Binding-site contacts:
Ligand atom C53 contacts residue VAL797 of chain 1.A at 4.3 Å (hydrophobic).
Ligand atom C10 contacts residue PHE798 of chain 1.A at 3.8 Å (hydrophobic).
Ligand atom C24 contacts residue PHE798 of chain 1.A at 4.1 Å (hydrophobic).
Ligand atom O15 contacts residue SER523 of chain 1.A at 4.1 Å.
Ligand atom C54 contacts residue MET796 of chain 1.A at 4.0 Å (hydrophobic).
Ligand atom O57 contacts residue VAL797 of chain 1.A at 3.6 Å.
Ligand atom C61 contacts residue LEU519 of chain 1.A at 4.4 Å (hydrophobic).
Ligand atom C24 contacts residue TRP801 of chain 1.A at 4.1 Å (hydrophobic).
Ligand atom C13 contacts residue VAL560 of chain 1.A at 4.4 Å (hydrophobic).
Ligand atom C16 contacts residue PHE798 of chain 1.A at 3.8 Å (hydrophobic).
Ligand atom C53 contacts residue PHE798 of chain 1.A at 4.2 Å (hydrophobic).
Ligand atom C21 contacts residue PRO559 of chain 1.A at 4.0 Å (hydrophobic).
Ligand atom C8 contacts residue TYR521 of chain 1.A at 3.9 Å (hydrophobic).
Ligand atom C61 contacts residue TYR521 of chain 1.A at 4.1 Å (hydrophobic).
Ligand atom C18 contacts residue PHE798 of chain 1.A at 4.2 Å (hydrophobic).
Ligand atom C53 contacts residue MET796 of chain 1.A at 4.3 Å (hydrophobic).
Ligand atom C56 contacts residue TYR521 of chain 1.A at 4.3 Å (hydrophobic).
Ligand atom C21 contacts residue TYR521 of chain 1.A at 3.4 Å (hydrophobic).
Ligand atom C12 contacts residue VAL774 of chain 1.A at 4.3 Å (hydrophobic).
Ligand atom C21 contacts residue GLN490 of chain 1.A at 3.9 Å.
Ligand atom O14 contacts residue GLU524 of chain 1.A at 4.2 Å.
Ligand atom O15 contacts residue GLU524 of chain 1.A at 3.8 Å.
Ligand atom O60 contacts residue GLN490 of chain 1.A at 3.4 Å (h-bond).
Ligand atom C7 contacts residue PHE798 of chain 1.A at 4.1 Å (hydrophobic).
Ligand atom C52 contacts residue TYR521 of chain 1.A at 4.3 Å (hydrophobic).
Ligand atom C18 contacts residue TRP801 of chain 1.A at 3.9 Å (hydrophobic).
Ligand atom C13 contacts residue PRO559 of chain 1.A at 4.3 Å (hydrophobic).
Ligand atom O64 contacts residue LEU519 of chain 1.A at 4.1 Å.
Ligand atom C5 contacts residue GLU524 of chain 1.A at 4.4 Å.
Ligand atom C22 contacts residue PHE798 of chain 1.A at 3.9 Å (hydrophobic).
Ligand atom C20 contacts residue VAL560 of chain 1.A at 4.1 Å (hydrophobic).
Ligand atom C11 contacts residue ALA562 of chain 1.A at 3.8 Å (hydrophobic).
Ligand atom C20 contacts residue PRO559 of chain 1.A at 3.6 Å (hydrophobic).
Ligand atom O17 contacts residue PHE798 of chain 1.A at 4.3 Å.
Ligand atom O56 contacts residue TYR521 of chain 1.A at 4.1 Å.
Ligand atom O19 contacts residue VAL561 of chain 1.A at 3.4 Å.
Ligand atom O57 contacts residue PHE798 of chain 1.A at 3.4 Å (h-bond).
Ligand atom O14 contacts residue TYR521 of chain 1.A at 4.3 Å.
Ligand atom O19 contacts residue ALA562 of chain 1.A at 3.1 Å (h-bond).
Ligand atom C6 contacts residue PHE798 of chain 1.A at 4.1 Å (hydrophobic).

A small-molecule ligand and the protein it binds are described below.
Small molecule (SMILES): CO[C@H]1[C@@H](O)[C@H](O)[C@H](OC[C@@]23C[C@@H]4[C@H](C)CC[C@H]4[C@@]4(C=O)C[C@@H]2CC(C(C)C)[C@@]34C(=O)O)O[C@@H]1C

Sequence of chain 1.A:
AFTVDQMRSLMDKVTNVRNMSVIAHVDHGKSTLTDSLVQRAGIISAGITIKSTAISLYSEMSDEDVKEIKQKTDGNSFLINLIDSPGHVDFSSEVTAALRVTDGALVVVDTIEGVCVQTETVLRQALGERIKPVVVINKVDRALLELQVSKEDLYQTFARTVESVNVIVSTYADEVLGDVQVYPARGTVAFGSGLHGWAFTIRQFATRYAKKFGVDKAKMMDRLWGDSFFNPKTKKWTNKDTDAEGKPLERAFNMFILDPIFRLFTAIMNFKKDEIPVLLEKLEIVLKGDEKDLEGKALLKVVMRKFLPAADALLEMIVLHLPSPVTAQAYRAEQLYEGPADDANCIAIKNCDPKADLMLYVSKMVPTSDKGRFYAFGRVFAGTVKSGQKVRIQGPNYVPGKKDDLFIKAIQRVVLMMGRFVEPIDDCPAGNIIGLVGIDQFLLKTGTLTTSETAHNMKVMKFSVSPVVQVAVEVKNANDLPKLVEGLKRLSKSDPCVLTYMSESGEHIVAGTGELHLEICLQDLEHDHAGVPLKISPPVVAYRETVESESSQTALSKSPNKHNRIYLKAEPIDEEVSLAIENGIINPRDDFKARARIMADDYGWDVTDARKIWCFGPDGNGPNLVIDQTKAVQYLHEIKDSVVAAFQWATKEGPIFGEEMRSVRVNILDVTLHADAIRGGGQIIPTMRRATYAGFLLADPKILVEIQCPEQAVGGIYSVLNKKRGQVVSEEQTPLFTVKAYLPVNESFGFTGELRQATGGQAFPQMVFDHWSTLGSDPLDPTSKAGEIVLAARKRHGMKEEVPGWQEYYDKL